Sequence of chain 1.B:
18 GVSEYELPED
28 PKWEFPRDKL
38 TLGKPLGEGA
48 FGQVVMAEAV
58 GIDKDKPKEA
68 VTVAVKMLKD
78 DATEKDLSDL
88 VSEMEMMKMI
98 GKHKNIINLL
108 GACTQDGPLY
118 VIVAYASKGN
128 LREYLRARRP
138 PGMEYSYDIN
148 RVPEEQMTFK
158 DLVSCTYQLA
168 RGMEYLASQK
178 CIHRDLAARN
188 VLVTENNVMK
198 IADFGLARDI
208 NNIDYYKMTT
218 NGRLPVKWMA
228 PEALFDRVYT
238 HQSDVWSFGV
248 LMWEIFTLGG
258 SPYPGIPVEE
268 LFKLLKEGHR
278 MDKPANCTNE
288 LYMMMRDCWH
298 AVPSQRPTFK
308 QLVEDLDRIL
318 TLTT

Binding-site contacts:
Ligand atom C4 contacts residue LEU189 of chain 1.B at 3.8 Å (hydrophobic).
Ligand atom PG contacts residue ASP200 of chain 1.B at 3.6 Å.
Ligand atom C6 contacts residue ALA123 of chain 1.B at 4.0 Å (hydrophobic).
Ligand atom O3' contacts residue ARG186 of chain 1.B at 3.8 Å.
Ligand atom C8 contacts residue VAL51 of chain 1.B at 3.8 Å (hydrophobic).
Ligand atom C2 contacts residue TYR122 of chain 1.B at 3.6 Å (hydrophobic).
Ligand atom O5' contacts residue VAL51 of chain 1.B at 3.9 Å.
Ligand atom C3B contacts residue LYS73 of chain 1.B at 3.9 Å.
Ligand atom N3 contacts residue LEU43 of chain 1.B at 3.9 Å.
Ligand atom N6 contacts residue ALA71 of chain 1.B at 3.5 Å.
Ligand atom C1' contacts residue LEU43 of chain 1.B at 3.9 Å (hydrophobic).
Ligand atom O2A contacts residue LYS73 of chain 1.B at 3.5 Å (salt-bridge).
Ligand atom O1A contacts residue ASN187 of chain 1.B at 3.7 Å.
Ligand atom O2G contacts residue PHE48 of chain 1.B at 3.2 Å.
Ligand atom N1 contacts residue ALA71 of chain 1.B at 3.9 Å.
Ligand atom C6 contacts residue LEU189 of chain 1.B at 3.5 Å (hydrophobic).
Ligand atom O3A contacts residue LYS73 of chain 1.B at 3.4 Å (salt-bridge).
Ligand atom O1A contacts residue ASP200 of chain 1.B at 3.2 Å (salt-bridge).
Ligand atom N7 contacts residue LEU189 of chain 1.B at 3.7 Å.
Ligand atom O2B contacts residue GLY49 of chain 1.B at 3.5 Å (h-bond).
Ligand atom O3G contacts residue ASP200 of chain 1.B at 3.1 Å (salt-bridge).
Ligand atom O3' contacts residue ASN127 of chain 1.B at 3.3 Å (h-bond).
Ligand atom O4' contacts residue GLY44 of chain 1.B at 3.4 Å.
Ligand atom O2A contacts residue ASP200 of chain 1.B at 3.8 Å.
Ligand atom N1 contacts residue TYR122 of chain 1.B at 3.7 Å.
Ligand atom C6 contacts residue ALA121 of chain 1.B at 3.9 Å (hydrophobic).
Ligand atom O2' contacts residue ASN127 of chain 1.B at 3.5 Å (h-bond).
Ligand atom PA contacts residue ASP200 of chain 1.B at 4.0 Å.
Ligand atom N6 contacts residue VAL120 of chain 1.B at 3.4 Å.
Ligand atom N6 contacts residue ALA121 of chain 1.B at 2.8 Å (h-bond).
Ligand atom C6 contacts residue ALA71 of chain 1.B at 3.6 Å (hydrophobic).
Ligand atom N7 contacts residue VAL51 of chain 1.B at 3.8 Å.
Ligand atom C3B contacts residue ASP200 of chain 1.B at 3.1 Å.
Ligand atom C4' contacts residue GLY44 of chain 1.B at 4.0 Å.
Ligand atom C5 contacts residue LEU189 of chain 1.B at 3.6 Å (hydrophobic).
Ligand atom C2 contacts residue ALA123 of chain 1.B at 3.2 Å (hydrophobic).
Ligand atom N1 contacts residue ALA123 of chain 1.B at 3.0 Å (h-bond).
Ligand atom O4' contacts residue LEU43 of chain 1.B at 3.5 Å (h-bond).
Ligand atom O3A contacts residue VAL51 of chain 1.B at 3.9 Å.
Ligand atom N6 contacts residue LEU189 of chain 1.B at 3.4 Å.

This protein binds this small molecule.
Small molecule (SMILES): Nc1ncnc2c1ncn2[C@@H]1O[C@H](CO[P](=O)(O)O[P](=O)(O)CP(=O)(O)O)[C@@H](O)[C@H]1O